The small molecule below binds the protein below.
Small molecule (SMILES): C=CCN(Cc1ccccc1C(=O)N[C@@H](CCC)c1ccc(OC)cc1)Cc1ccc2c(c1C(=O)O)OCO2

Sequence of chain 1.A:
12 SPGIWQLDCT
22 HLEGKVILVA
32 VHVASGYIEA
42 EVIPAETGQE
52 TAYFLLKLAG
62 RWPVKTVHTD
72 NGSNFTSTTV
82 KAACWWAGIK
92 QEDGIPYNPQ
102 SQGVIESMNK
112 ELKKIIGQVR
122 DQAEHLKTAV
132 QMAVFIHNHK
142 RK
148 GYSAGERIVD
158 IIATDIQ

Binding-site contacts:
Ligand atom C21 contacts residue GLN123 of chain 1.A at 3.8 Å.
Ligand atom C23 contacts residue THR129 of chain 1.A at 3.3 Å.
Ligand atom O34 contacts residue HIS126 of chain 1.A at 2.9 Å (h-bond).
Ligand atom C3 contacts residue GLN123 of chain 1.A at 3.3 Å.
Ligand atom O36 contacts residue GLU125 of chain 1.A at 2.8 Å (salt-bridge).
Ligand atom C22 contacts residue THR129 of chain 1.A at 3.6 Å.
Ligand atom C17 contacts residue THR129 of chain 1.A at 3.2 Å.
Ligand atom C1 contacts residue ASP122 of chain 1.A at 3.6 Å.
Ligand atom C12 contacts residue THR129 of chain 1.A at 3.6 Å.
Ligand atom C7 contacts residue MET133 of chain 1.A at 3.8 Å (hydrophobic).
Ligand atom C2 contacts residue GLU125 of chain 1.A at 3.4 Å.
Ligand atom O34 contacts residue GLU125 of chain 1.A at 3.3 Å (salt-bridge).
Ligand atom O39 contacts residue ALA53 of chain 1.B at 3.5 Å.
Ligand atom C4 contacts residue GLU125 of chain 1.A at 3.7 Å.
Ligand atom O34 contacts residue THR129 of chain 1.A at 2.8 Å (h-bond).
Ligand atom C30 contacts residue GLN123 of chain 1.A at 3.6 Å.
Ligand atom C22 contacts residue GLU125 of chain 1.A at 3.4 Å.
Ligand atom C20 contacts residue GLN50 of chain 1.B at 3.7 Å.
Ligand atom C25 contacts residue ALA53 of chain 1.B at 3.7 Å (hydrophobic).
Ligand atom O38 contacts residue HIS126 of chain 1.A at 3.2 Å (h-bond).
Ligand atom O37 contacts residue GLN50 of chain 1.B at 3.6 Å (h-bond).
Ligand atom O38 contacts residue THR129 of chain 1.A at 2.8 Å (h-bond).
Ligand atom C23 contacts residue LYS128 of chain 1.A at 3.7 Å.
Ligand atom C22 contacts residue HIS126 of chain 1.A at 3.7 Å.
Ligand atom C1 contacts residue ALA124 of chain 1.A at 3.6 Å (hydrophobic).
Ligand atom C11 contacts residue GLN123 of chain 1.A at 3.7 Å.
Ligand atom C6 contacts residue ALA83 of chain 1.B at 3.6 Å (hydrophobic).
Ligand atom O39 contacts residue ALA84 of chain 1.B at 3.5 Å.
Ligand atom C7 contacts residue GLN123 of chain 1.A at 3.6 Å.
Ligand atom C19 contacts residue THR80 of chain 1.B at 3.7 Å.
Ligand atom C31 contacts residue GLN123 of chain 1.A at 3.7 Å.
Ligand atom N32 contacts residue GLN123 of chain 1.A at 2.9 Å (h-bond).
Ligand atom C2 contacts residue ALA124 of chain 1.A at 3.7 Å (hydrophobic).
Ligand atom C9 contacts residue THR80 of chain 1.B at 3.8 Å.
Ligand atom C28 contacts residue GLN50 of chain 1.B at 3.6 Å.
Ligand atom O34 contacts residue ALA124 of chain 1.A at 3.5 Å.
Ligand atom C3 contacts residue ALA124 of chain 1.A at 3.7 Å (hydrophobic).
Ligand atom C8 contacts residue GLN50 of chain 1.B at 3.6 Å.
Ligand atom O36 contacts residue ALA124 of chain 1.A at 3.7 Å.
Ligand atom O37 contacts residue TYR54 of chain 1.B at 3.4 Å.

Sequence of chain 1.B:
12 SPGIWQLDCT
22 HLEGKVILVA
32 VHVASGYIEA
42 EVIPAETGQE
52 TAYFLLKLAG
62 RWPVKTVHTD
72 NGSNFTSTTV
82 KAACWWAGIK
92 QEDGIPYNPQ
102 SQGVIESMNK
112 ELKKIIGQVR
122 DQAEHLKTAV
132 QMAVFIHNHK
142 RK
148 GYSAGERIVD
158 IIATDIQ